Sequence of chain 1.B:
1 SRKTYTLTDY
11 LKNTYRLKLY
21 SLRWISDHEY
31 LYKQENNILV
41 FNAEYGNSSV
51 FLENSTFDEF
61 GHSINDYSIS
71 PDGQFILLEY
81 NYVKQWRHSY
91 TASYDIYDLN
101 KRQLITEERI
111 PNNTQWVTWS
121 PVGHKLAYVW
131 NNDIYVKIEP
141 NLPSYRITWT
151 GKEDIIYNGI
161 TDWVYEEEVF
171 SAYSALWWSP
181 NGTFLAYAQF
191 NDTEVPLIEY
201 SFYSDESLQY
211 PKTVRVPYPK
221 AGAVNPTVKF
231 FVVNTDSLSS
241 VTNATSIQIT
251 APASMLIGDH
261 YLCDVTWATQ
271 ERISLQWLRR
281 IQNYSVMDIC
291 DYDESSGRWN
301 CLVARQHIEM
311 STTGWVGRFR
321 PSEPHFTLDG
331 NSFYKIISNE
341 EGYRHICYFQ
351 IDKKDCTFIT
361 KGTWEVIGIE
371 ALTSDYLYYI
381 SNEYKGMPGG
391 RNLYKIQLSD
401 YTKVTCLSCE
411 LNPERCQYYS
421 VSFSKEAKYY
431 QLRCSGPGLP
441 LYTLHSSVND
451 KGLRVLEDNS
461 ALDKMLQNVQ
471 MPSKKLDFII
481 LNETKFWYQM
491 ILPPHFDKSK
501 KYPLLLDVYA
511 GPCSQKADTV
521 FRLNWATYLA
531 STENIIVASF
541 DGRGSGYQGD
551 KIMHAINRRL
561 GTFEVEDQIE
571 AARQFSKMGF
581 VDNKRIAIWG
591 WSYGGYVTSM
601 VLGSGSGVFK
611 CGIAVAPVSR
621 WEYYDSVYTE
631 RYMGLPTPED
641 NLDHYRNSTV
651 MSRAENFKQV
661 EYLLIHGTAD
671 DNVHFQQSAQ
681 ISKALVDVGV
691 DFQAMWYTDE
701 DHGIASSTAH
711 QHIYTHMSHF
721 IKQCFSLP

Binding-site contacts:
Ligand atom C8 contacts residue GLU29 of chain 1.B at 4.1 Å.
Ligand atom C3 contacts residue ASN47 of chain 1.B at 3.9 Å.
Ligand atom C1 contacts residue ASN47 of chain 1.B at 1.4 Å.
Ligand atom C8 contacts residue ASN42 of chain 1.B at 4.4 Å.
Ligand atom C7 contacts residue ASN47 of chain 1.B at 3.4 Å.
Ligand atom O3 contacts residue TYR45 of chain 1.B at 3.5 Å.
Ligand atom O5 contacts residue ASN47 of chain 1.B at 2.4 Å (h-bond).
Ligand atom C8 contacts residue ASN47 of chain 1.B at 4.4 Å.
Ligand atom C1 contacts residue ASN42 of chain 1.B at 4.2 Å.
Ligand atom C8 contacts residue SER49 of chain 1.B at 3.6 Å.
Ligand atom C2 contacts residue ASN42 of chain 1.B at 3.9 Å.
Ligand atom C3 contacts residue TYR45 of chain 1.B at 4.5 Å (hydrophobic).
Ligand atom O4 contacts residue TYR45 of chain 1.B at 3.4 Å.
Ligand atom C8 contacts residue SER48 of chain 1.B at 4.2 Å.
Ligand atom O3 contacts residue ASN42 of chain 1.B at 4.1 Å.
Ligand atom O7 contacts residue SER49 of chain 1.B at 2.9 Å (h-bond).
Ligand atom N2 contacts residue ASN42 of chain 1.B at 3.6 Å (h-bond).
Ligand atom C2 contacts residue TYR45 of chain 1.B at 4.2 Å (hydrophobic).
Ligand atom O7 contacts residue ASN47 of chain 1.B at 3.2 Å (h-bond).
Ligand atom O7 contacts residue SER48 of chain 1.B at 4.1 Å.
Ligand atom C7 contacts residue SER49 of chain 1.B at 3.6 Å.
Ligand atom C6 contacts residue ASN47 of chain 1.B at 4.2 Å.
Ligand atom O2 contacts residue TYR45 of chain 1.B at 4.3 Å.
Ligand atom N2 contacts residue ASN47 of chain 1.B at 3.1 Å (h-bond).
Ligand atom C4 contacts residue TYR45 of chain 1.B at 4.5 Å (hydrophobic).
Ligand atom C5 contacts residue ASN47 of chain 1.B at 3.7 Å.
Ligand atom C8 contacts residue VAL40 of chain 1.B at 3.6 Å (hydrophobic).
Ligand atom C2 contacts residue ASN47 of chain 1.B at 2.6 Å.
Ligand atom C3 contacts residue ASN42 of chain 1.B at 3.6 Å.
Ligand atom C4 contacts residue ASN47 of chain 1.B at 4.3 Å.

This protein binds this small molecule.
Small molecule (SMILES): CC(=O)N[C@H]1CO[C@H](CO[C@H]2O[C@@H](C)[C@@H](O)[C@@H](O)[C@@H]2O)[C@@H](O)[C@@H]1O